Binding-site contacts:
Ligand atom O25 contacts residue PGV1 of chain 1.SA at 3.4 Å.
Ligand atom C2 contacts residue TYR304 of chain 1.A at 4.3 Å (hydrophobic).
Ligand atom C1 contacts residue TYR304 of chain 1.A at 3.6 Å (hydrophobic).
Ligand atom O26 contacts residue TRP99 of chain 1.C at 2.7 Å (h-bond).
Ligand atom C24 contacts residue HIS233 of chain 1.A at 3.6 Å.
Ligand atom C20 contacts residue PGV1 of chain 1.SA at 4.3 Å.
Ligand atom C24 contacts residue HIS103 of chain 1.C at 3.3 Å.
Ligand atom C1 contacts residue THR301 of chain 1.A at 4.5 Å.
Ligand atom C11 contacts residue THR301 of chain 1.A at 4.0 Å.
Ligand atom O25 contacts residue HIS103 of chain 1.C at 3.1 Å (h-bond).
Ligand atom C21 contacts residue HIS233 of chain 1.A at 3.6 Å.
Ligand atom C23 contacts residue HIS233 of chain 1.A at 3.6 Å.
Ligand atom C21 contacts residue MET297 of chain 1.A at 3.8 Å (hydrophobic).
Ligand atom O25 contacts residue HIS233 of chain 1.A at 3.7 Å.
Ligand atom C11 contacts residue PHE305 of chain 1.A at 4.0 Å (hydrophobic).
Ligand atom C12 contacts residue THR301 of chain 1.A at 3.6 Å.
Ligand atom C22 contacts residue PGV1 of chain 1.SA at 3.8 Å.
Ligand atom C12 contacts residue PHE305 of chain 1.A at 4.0 Å (hydrophobic).
Ligand atom C24 contacts residue PGV1 of chain 1.SA at 3.9 Å.
Ligand atom O3 contacts residue ASP300 of chain 1.A at 3.5 Å.
Ligand atom C3 contacts residue ASP300 of chain 1.A at 4.5 Å.
Ligand atom C2 contacts residue ASP300 of chain 1.A at 3.8 Å.
Ligand atom C11 contacts residue TYR304 of chain 1.A at 4.3 Å (hydrophobic).
Ligand atom C16 contacts residue PGV1 of chain 1.SA at 4.2 Å.
Ligand atom O26 contacts residue HIS103 of chain 1.C at 2.6 Å (h-bond).
Ligand atom O26 contacts residue HIS233 of chain 1.A at 3.7 Å.
Ligand atom C1 contacts residue ASP300 of chain 1.A at 4.5 Å.
Ligand atom C15 contacts residue PGV1 of chain 1.SA at 3.6 Å.
Ligand atom C23 contacts residue TRP99 of chain 1.C at 3.6 Å (hydrophobic).
Ligand atom C21 contacts residue TRP288 of chain 1.A at 3.8 Å (hydrophobic).
Ligand atom C24 contacts residue TRP99 of chain 1.C at 3.5 Å (hydrophobic).
Ligand atom C2 contacts residue THR301 of chain 1.A at 3.9 Å.
Ligand atom C23 contacts residue PGV1 of chain 1.SA at 4.1 Å.
Ligand atom C19 contacts residue TYR304 of chain 1.A at 4.1 Å (hydrophobic).
Ligand atom O26 contacts residue PGV1 of chain 1.SA at 4.0 Å.
Ligand atom O26 contacts residue LEU230 of chain 1.A at 4.4 Å.
Ligand atom C18 contacts residue TRP288 of chain 1.A at 4.2 Å (hydrophobic).
Ligand atom C20 contacts residue TRP288 of chain 1.A at 4.3 Å (hydrophobic).
Ligand atom O12 contacts residue THR301 of chain 1.A at 2.7 Å (h-bond).

This small molecule binds to this protein.
Small molecule (SMILES): C[C@H](CCC(=O)O)[C@H]1CC[C@H]2[C@@H]3[C@H](O)C[C@@H]4C[C@H](O)CC[C@]4(C)[C@H]3C[C@H](O)[C@]12C

Sequence of chain 1.C:
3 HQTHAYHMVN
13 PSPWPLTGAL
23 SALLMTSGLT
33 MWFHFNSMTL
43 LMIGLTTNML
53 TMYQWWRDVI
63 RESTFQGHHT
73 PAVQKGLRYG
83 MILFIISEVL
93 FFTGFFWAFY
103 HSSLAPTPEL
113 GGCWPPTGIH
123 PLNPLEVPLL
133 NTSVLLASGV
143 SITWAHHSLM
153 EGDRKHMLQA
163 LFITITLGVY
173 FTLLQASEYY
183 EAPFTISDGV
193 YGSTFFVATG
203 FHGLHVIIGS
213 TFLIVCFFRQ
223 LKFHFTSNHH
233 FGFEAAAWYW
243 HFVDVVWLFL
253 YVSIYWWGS

Sequence of chain 1.A:
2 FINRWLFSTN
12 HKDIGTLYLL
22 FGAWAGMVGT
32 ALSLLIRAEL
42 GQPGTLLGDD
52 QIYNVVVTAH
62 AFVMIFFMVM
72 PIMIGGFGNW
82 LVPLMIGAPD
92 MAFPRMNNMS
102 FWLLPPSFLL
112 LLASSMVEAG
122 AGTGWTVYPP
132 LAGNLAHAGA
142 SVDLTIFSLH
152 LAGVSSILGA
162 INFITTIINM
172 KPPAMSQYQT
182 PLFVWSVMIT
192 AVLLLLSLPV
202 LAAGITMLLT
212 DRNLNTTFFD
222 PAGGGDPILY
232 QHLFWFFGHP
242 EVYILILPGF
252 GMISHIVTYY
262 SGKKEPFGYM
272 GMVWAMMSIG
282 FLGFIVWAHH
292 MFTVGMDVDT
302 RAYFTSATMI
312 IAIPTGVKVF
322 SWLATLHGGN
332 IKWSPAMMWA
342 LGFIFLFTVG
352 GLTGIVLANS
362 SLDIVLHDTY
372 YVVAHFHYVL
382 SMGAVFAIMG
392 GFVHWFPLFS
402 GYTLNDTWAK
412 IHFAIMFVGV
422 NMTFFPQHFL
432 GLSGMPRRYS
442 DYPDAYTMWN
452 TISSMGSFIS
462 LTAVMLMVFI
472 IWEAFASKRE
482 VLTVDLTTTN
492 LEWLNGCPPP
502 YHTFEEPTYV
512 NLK